A protein and the small-molecule ligand that binds it are described below.
Small molecule (SMILES): Nc1ccn([C@H]2C[C@H](O)[C@@H](COP(=O)(O)O)O2)c(=O)n1

Sequence of chain 1.MA:
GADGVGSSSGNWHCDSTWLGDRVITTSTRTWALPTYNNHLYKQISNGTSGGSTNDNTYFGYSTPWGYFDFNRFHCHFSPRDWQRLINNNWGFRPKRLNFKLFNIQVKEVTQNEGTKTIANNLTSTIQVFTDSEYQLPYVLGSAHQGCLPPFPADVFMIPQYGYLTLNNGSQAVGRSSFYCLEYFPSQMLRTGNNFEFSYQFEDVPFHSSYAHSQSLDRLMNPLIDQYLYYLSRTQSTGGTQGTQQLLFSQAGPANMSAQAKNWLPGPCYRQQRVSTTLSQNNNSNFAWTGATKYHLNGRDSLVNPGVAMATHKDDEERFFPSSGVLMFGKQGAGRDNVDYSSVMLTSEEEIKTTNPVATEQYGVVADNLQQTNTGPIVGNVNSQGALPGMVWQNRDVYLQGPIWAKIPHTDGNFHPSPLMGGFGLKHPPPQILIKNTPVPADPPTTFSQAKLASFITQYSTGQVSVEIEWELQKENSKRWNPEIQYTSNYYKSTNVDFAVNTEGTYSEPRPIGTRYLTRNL

Binding-site contacts:
Ligand atom O3' contacts residue PRO205 of chain 1.MA at 4.1 Å.
Ligand atom C5' contacts residue DA1 of chain 1.HE at 3.6 Å.
Ligand atom O5' contacts residue DA1 of chain 1.HE at 3.9 Å.
Ligand atom C4' contacts residue DA1 of chain 1.HE at 3.7 Å.
Ligand atom C2' contacts residue DA1 of chain 1.HE at 3.7 Å.
Ligand atom C2' contacts residue PRO205 of chain 1.MA at 4.5 Å (hydrophobic).
Ligand atom C3' contacts residue DA1 of chain 1.HE at 2.6 Å.
Ligand atom O3' contacts residue DA1 of chain 1.HE at 1.6 Å.